Sequence of chain 2.A:
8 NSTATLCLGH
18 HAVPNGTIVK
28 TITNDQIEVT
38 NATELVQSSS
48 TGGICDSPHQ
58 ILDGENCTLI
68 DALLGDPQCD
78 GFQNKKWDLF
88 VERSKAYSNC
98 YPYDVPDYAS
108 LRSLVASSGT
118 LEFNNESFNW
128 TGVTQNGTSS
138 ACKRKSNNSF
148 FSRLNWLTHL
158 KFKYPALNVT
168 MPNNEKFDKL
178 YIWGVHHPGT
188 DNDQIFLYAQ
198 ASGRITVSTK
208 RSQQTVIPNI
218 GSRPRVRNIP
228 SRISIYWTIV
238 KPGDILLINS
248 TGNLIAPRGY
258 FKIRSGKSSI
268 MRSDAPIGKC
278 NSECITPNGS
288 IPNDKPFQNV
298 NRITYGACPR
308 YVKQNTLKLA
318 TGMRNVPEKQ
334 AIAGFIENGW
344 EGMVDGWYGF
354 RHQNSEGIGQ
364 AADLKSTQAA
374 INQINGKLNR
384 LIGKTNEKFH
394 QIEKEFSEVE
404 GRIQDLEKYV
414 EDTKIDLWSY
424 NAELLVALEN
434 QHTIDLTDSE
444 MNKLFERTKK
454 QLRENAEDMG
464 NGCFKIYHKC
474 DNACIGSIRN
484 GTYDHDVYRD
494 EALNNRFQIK

Binding-site contacts:
Ligand atom O5 contacts residue LEU244 of chain 2.A at 4.2 Å.
Ligand atom N2 contacts residue ASN165 of chain 2.A at 3.0 Å (h-bond).
Ligand atom C8 contacts residue NAG2 of chain 2.C at 3.6 Å.
Ligand atom O3 contacts residue ARG222 of chain 3.A at 3.7 Å.
Ligand atom O7 contacts residue PRO221 of chain 3.A at 3.5 Å.
Ligand atom C3 contacts residue ARG222 of chain 3.A at 4.4 Å.
Ligand atom C1 contacts residue ASN165 of chain 2.A at 1.4 Å.
Ligand atom O2 contacts residue ARG222 of chain 3.A at 4.1 Å.
Ligand atom C2 contacts residue ARG222 of chain 3.A at 4.2 Å.
Ligand atom C7 contacts residue SER219 of chain 3.A at 3.7 Å.
Ligand atom O7 contacts residue ARG220 of chain 3.A at 4.0 Å.
Ligand atom C7 contacts residue PRO221 of chain 3.A at 4.2 Å (hydrophobic).
Ligand atom N2 contacts residue SER219 of chain 3.A at 3.0 Å (h-bond).
Ligand atom C1 contacts residue SER219 of chain 3.A at 4.4 Å.
Ligand atom C8 contacts residue ARG222 of chain 3.A at 4.3 Å.
Ligand atom O7 contacts residue NAG1 of chain 2.C at 4.0 Å.
Ligand atom O7 contacts residue ASN165 of chain 2.A at 3.9 Å.
Ligand atom O6 contacts residue ARG222 of chain 3.A at 3.2 Å (salt-bridge).
Ligand atom C4 contacts residue ARG222 of chain 3.A at 4.2 Å.
Ligand atom C7 contacts residue ARG222 of chain 3.A at 3.9 Å.
Ligand atom C7 contacts residue NAG1 of chain 2.C at 3.8 Å.
Ligand atom O3 contacts residue ASN225 of chain 3.A at 3.8 Å.
Ligand atom C3 contacts residue ASN165 of chain 2.A at 3.9 Å.
Ligand atom C7 contacts residue ASN165 of chain 2.A at 3.6 Å.
Ligand atom C4 contacts residue ASN165 of chain 2.A at 4.2 Å.
Ligand atom O5 contacts residue ASN165 of chain 2.A at 2.3 Å (h-bond).
Ligand atom O3 contacts residue SER219 of chain 3.A at 4.2 Å.
Ligand atom C5 contacts residue LEU244 of chain 2.A at 4.3 Å (hydrophobic).
Ligand atom C8 contacts residue PRO221 of chain 3.A at 4.0 Å (hydrophobic).
Ligand atom C5 contacts residue ASN165 of chain 2.A at 3.6 Å.
Ligand atom C1 contacts residue ARG222 of chain 3.A at 4.4 Å.
Ligand atom O5 contacts residue ARG222 of chain 3.A at 4.3 Å.
Ligand atom C8 contacts residue ILE242 of chain 2.A at 3.7 Å (hydrophobic).
Ligand atom C8 contacts residue SER219 of chain 3.A at 3.5 Å.
Ligand atom O7 contacts residue ARG222 of chain 3.A at 2.9 Å (salt-bridge).
Ligand atom O2 contacts residue ASN225 of chain 3.A at 3.9 Å.
Ligand atom C3 contacts residue SER219 of chain 3.A at 3.9 Å.
Ligand atom C2 contacts residue SER219 of chain 3.A at 4.0 Å.
Ligand atom C8 contacts residue NAG1 of chain 2.C at 3.6 Å.
Ligand atom C2 contacts residue ASN165 of chain 2.A at 2.5 Å.

Sequence of chain 3.A:
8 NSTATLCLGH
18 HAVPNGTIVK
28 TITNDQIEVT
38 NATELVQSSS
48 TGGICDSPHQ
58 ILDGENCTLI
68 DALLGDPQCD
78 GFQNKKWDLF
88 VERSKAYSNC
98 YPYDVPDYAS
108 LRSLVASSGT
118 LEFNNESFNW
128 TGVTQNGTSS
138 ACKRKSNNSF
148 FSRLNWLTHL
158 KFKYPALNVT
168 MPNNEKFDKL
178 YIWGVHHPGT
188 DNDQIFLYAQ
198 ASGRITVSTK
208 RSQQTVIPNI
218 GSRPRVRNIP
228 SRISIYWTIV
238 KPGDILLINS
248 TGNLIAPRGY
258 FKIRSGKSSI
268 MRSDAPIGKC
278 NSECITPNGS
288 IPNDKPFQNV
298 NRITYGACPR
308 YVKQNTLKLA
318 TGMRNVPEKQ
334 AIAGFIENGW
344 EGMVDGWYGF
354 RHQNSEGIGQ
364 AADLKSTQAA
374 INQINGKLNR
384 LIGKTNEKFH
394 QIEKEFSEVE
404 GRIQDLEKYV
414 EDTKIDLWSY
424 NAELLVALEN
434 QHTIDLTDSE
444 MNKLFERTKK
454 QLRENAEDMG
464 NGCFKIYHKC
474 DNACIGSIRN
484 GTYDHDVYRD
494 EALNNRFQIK

This small molecule binds to this protein.
Small molecule (SMILES): CC(=O)N[C@H]1[C@H](O[C@H]2[C@H](O)[C@@H](NC(C)=O)CO[C@@H]2CO)O[C@H](CO)[C@@H](O[C@H]2O[C@H](CO)[C@@H](O)[C@H](O)[C@@H]2O)[C@@H]1O